Binding-site contacts:
Ligand atom CE3 contacts residue GLN210 of chain 1.A at 3.5 Å.
Ligand atom CD contacts residue ASP433 of chain 1.A at 3.5 Å.
Ligand atom NE contacts residue ARG198 of chain 1.A at 3.5 Å (salt-bridge).
Ligand atom CE3 contacts residue ARG198 of chain 1.A at 3.3 Å.
Ligand atom C contacts residue PHE199 of chain 1.A at 3.4 Å (hydrophobic).
Ligand atom CD1 contacts residue GLN210 of chain 1.A at 3.3 Å.
Ligand atom CA contacts residue ARG198 of chain 1.A at 3.5 Å.
Ligand atom O contacts residue ILE455 of chain 1.A at 3.5 Å.
Ligand atom N contacts residue ASP197 of chain 1.A at 3.1 Å (salt-bridge).
Ligand atom CB contacts residue GLU459 of chain 1.A at 3.5 Å.
Ligand atom O contacts residue ARG198 of chain 1.A at 3.2 Å (salt-bridge).
Ligand atom N contacts residue PHE199 of chain 1.A at 3.5 Å.
Ligand atom N contacts residue ARG198 of chain 1.A at 2.9 Å (salt-bridge).
Ligand atom O contacts residue ASP433 of chain 1.A at 2.9 Å (salt-bridge).
Ligand atom CB contacts residue VAL206 of chain 1.A at 3.5 Å (hydrophobic).
Ligand atom O contacts residue TYR200 of chain 1.A at 3.1 Å (h-bond).
Ligand atom CD2 contacts residue ASP203 of chain 1.A at 3.5 Å.
Ligand atom NH1 contacts residue TYR126 of chain 1.A at 3.3 Å.
Ligand atom CB contacts residue PRO201 of chain 1.A at 3.4 Å (hydrophobic).
Ligand atom CZ2 contacts residue ARG198 of chain 1.A at 3.4 Å.
Ligand atom NH1 contacts residue ASP197 of chain 1.A at 3.4 Å (salt-bridge).
Ligand atom NH2 contacts residue THR127 of chain 1.A at 2.7 Å (h-bond).
Ligand atom NH2 contacts residue ASP433 of chain 1.A at 3.5 Å (salt-bridge).
Ligand atom O contacts residue PHE199 of chain 1.A at 3.4 Å.
Ligand atom NH2 contacts residue ASP181 of chain 1.A at 3.1 Å (salt-bridge).
Ligand atom CB contacts residue ARG198 of chain 1.A at 3.2 Å.
Ligand atom CG1 contacts residue GLN210 of chain 1.A at 3.2 Å.
Ligand atom CZ contacts residue ARG198 of chain 1.A at 3.5 Å.
Ligand atom NH2 contacts residue ARG198 of chain 1.A at 2.8 Å (salt-bridge).
Ligand atom CB contacts residue ASP433 of chain 1.A at 3.4 Å.
Ligand atom NH1 contacts residue HIS123 of chain 1.A at 3.1 Å (h-bond).
Ligand atom O contacts residue HIS452 of chain 1.A at 3.2 Å.
Ligand atom O contacts residue ASP197 of chain 1.A at 3.4 Å.
Ligand atom CE1 contacts residue GLN210 of chain 1.A at 3.6 Å.
Ligand atom CD2 contacts residue GLN210 of chain 1.A at 3.4 Å.
Ligand atom CD contacts residue TYR126 of chain 1.A at 3.2 Å (hydrophobic).
Ligand atom CG contacts residue SER456 of chain 1.A at 2.9 Å.
Ligand atom O contacts residue ARG198 of chain 1.A at 3.5 Å (salt-bridge).
Ligand atom NZ contacts residue ASP203 of chain 1.A at 2.9 Å (salt-bridge).
Ligand atom NE contacts residue PHE199 of chain 1.A at 3.5 Å.

This small molecule binds to this protein.
Small molecule (SMILES): NCCCC[C@@H]1NC(=O)[C@H](CCC(N)=O)NC(=O)[C@H](Cc2ccc(O)cc2)NC(=O)[C@@H](NC(=O)[C@H](Cc2cccc3ccccc23)NC(=O)[C@H](CCCN=C(N)N)NC(=O)[C@@H](N)CCCN=C(N)N)CSSC[C@@H](C(=O)N[C@@H](CCCN=C(N)N)C(=O)NCC(=O)N2CCC[C@@H]2C(=O)O)NC(=O)[C@H](CCCNC(N)=O)NC(=O)[C@H](CCCN=C(N)N)NC(=O)[C@H](Cc2ccc(O)cc2)NC(=O)[C@@H]2CCCN2C(=O)[C@H]2CCCN2C1=O

Sequence of chain 1.A:
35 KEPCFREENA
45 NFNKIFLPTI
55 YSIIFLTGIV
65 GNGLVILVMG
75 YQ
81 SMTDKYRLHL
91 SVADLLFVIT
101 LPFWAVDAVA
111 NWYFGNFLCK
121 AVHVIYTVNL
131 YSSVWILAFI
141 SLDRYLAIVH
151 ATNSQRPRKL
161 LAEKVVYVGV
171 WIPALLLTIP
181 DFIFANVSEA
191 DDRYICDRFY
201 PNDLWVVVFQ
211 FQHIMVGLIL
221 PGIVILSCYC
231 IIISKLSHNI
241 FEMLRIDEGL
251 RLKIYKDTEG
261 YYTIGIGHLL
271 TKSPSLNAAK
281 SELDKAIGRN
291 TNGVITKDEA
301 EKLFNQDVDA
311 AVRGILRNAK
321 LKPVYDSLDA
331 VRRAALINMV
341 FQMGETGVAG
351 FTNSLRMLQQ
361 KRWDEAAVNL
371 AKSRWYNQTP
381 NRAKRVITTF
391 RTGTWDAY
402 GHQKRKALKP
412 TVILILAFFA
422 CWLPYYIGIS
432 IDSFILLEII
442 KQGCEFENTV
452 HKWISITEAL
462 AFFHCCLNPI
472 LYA